Binding-site contacts:
Ligand atom O6 contacts residue ILE55 of chain 4.A at 3.6 Å.
Ligand atom C5 contacts residue PHE160 of chain 3.A at 3.4 Å (hydrophobic).
Ligand atom C6 contacts residue OXY1 of chain 3.D at 3.9 Å.
Ligand atom N1 contacts residue PHE160 of chain 3.A at 3.6 Å.
Ligand atom N1 contacts residue GLN229 of chain 3.A at 3.0 Å (h-bond).
Ligand atom N3 contacts residue PHE160 of chain 3.A at 3.7 Å.
Ligand atom O6 contacts residue THR58 of chain 4.A at 3.8 Å.
Ligand atom N3 contacts residue ARG177 of chain 3.A at 3.0 Å (salt-bridge).
Ligand atom C4 contacts residue OXY1 of chain 3.D at 3.5 Å.
Ligand atom O6 contacts residue TYR9 of chain 4.A at 3.8 Å.
Ligand atom O2 contacts residue ARG177 of chain 3.A at 2.8 Å (salt-bridge).
Ligand atom C2 contacts residue GLN229 of chain 3.A at 3.9 Å.
Ligand atom O2 contacts residue VAL228 of chain 3.A at 3.0 Å (h-bond).
Ligand atom N8 contacts residue ALA57 of chain 4.A at 3.8 Å.
Ligand atom N8 contacts residue OXY1 of chain 3.D at 3.6 Å.
Ligand atom N8 contacts residue LEU171 of chain 3.A at 3.8 Å.
Ligand atom C6 contacts residue GLN229 of chain 3.A at 3.7 Å.
Ligand atom O2 contacts residue GLN229 of chain 3.A at 3.8 Å.
Ligand atom N3 contacts residue ASN255 of chain 3.A at 3.4 Å (h-bond).
Ligand atom N9 contacts residue PHE160 of chain 3.A at 3.5 Å.
Ligand atom N9 contacts residue OXY1 of chain 3.D at 3.6 Å.
Ligand atom N8 contacts residue ASP59 of chain 4.A at 3.9 Å.
Ligand atom N7 contacts residue THR58 of chain 4.A at 2.7 Å (h-bond).
Ligand atom N8 contacts residue PHE160 of chain 3.A at 3.6 Å.
Ligand atom C2 contacts residue ASN255 of chain 3.A at 3.9 Å.
Ligand atom N9 contacts residue ARG177 of chain 3.A at 3.9 Å.
Ligand atom N7 contacts residue OXY1 of chain 3.D at 3.6 Å.
Ligand atom O2 contacts residue PHE160 of chain 3.A at 3.9 Å.
Ligand atom C5 contacts residue OXY1 of chain 3.D at 3.5 Å.
Ligand atom C6 contacts residue PHE160 of chain 3.A at 3.6 Å (hydrophobic).
Ligand atom N8 contacts residue THR58 of chain 4.A at 3.3 Å (h-bond).
Ligand atom N7 contacts residue ALA57 of chain 4.A at 3.5 Å.
Ligand atom C4 contacts residue ARG177 of chain 3.A at 3.8 Å.
Ligand atom O2 contacts residue SER227 of chain 3.A at 3.6 Å.
Ligand atom O6 contacts residue GLN229 of chain 3.A at 2.9 Å (h-bond).
Ligand atom N3 contacts residue OXY1 of chain 3.D at 3.7 Å.
Ligand atom C4 contacts residue PHE160 of chain 3.A at 3.4 Å (hydrophobic).
Ligand atom C2 contacts residue PHE160 of chain 3.A at 3.7 Å (hydrophobic).
Ligand atom C2 contacts residue ARG177 of chain 3.A at 3.6 Å.
Ligand atom N7 contacts residue PHE160 of chain 3.A at 3.7 Å.

The protein below binds the small molecule below.
Small molecule (SMILES): O=c1[nH]c(=O)c2nn[nH]c2[nH]1

Sequence of chain 3.A:
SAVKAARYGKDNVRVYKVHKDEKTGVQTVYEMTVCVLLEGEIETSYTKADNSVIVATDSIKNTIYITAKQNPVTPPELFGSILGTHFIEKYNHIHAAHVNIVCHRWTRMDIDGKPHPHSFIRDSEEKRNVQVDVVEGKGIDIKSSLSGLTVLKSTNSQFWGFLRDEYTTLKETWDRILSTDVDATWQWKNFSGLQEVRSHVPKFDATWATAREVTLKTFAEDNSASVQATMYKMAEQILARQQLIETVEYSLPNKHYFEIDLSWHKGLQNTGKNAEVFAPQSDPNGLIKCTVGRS

Sequence of chain 4.A:
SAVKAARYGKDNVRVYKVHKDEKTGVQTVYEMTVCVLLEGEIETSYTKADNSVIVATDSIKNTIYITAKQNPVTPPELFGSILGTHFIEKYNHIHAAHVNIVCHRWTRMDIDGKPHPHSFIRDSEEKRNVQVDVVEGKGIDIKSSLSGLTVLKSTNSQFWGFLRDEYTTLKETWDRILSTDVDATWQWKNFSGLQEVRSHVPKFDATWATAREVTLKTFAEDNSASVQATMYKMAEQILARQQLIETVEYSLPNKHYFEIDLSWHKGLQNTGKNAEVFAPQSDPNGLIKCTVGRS